Binding-site contacts:
Ligand atom CMB contacts residue ALA70 of chain 1.F at 3.7 Å (hydrophobic).
Ligand atom C3A contacts residue LEU88 of chain 1.F at 3.8 Å (hydrophobic).
Ligand atom NI contacts residue HIS92 of chain 1.F at 2.2 Å.
Ligand atom CHC contacts residue PHE103 of chain 1.F at 3.5 Å (hydrophobic).
Ligand atom NA contacts residue HIS92 of chain 1.F at 3.0 Å (h-bond).
Ligand atom ND contacts residue HIS63 of chain 1.F at 3.2 Å (h-bond).
Ligand atom CBC contacts residue PHE42 of chain 1.F at 3.7 Å (hydrophobic).
Ligand atom C4A contacts residue HIS92 of chain 1.F at 3.6 Å.
Ligand atom C1C contacts residue PHE103 of chain 1.F at 3.7 Å (hydrophobic).
Ligand atom CAC contacts residue PHE41 of chain 1.F at 3.7 Å (hydrophobic).
Ligand atom NB contacts residue VAL67 of chain 1.F at 3.5 Å.
Ligand atom CBC contacts residue PHE41 of chain 1.F at 3.8 Å (hydrophobic).
Ligand atom CMA contacts residue LEU88 of chain 1.F at 3.6 Å (hydrophobic).
Ligand atom CAD contacts residue LEU96 of chain 1.F at 3.7 Å (hydrophobic).
Ligand atom CHA contacts residue HIS63 of chain 1.F at 3.3 Å.
Ligand atom C3D contacts residue HIS63 of chain 1.F at 3.6 Å.
Ligand atom C4D contacts residue HIS63 of chain 1.F at 3.2 Å.
Ligand atom C4D contacts residue LEU96 of chain 1.F at 3.5 Å (hydrophobic).
Ligand atom CBB contacts residue PHE71 of chain 1.F at 3.8 Å (hydrophobic).
Ligand atom C3D contacts residue LEU96 of chain 1.F at 3.5 Å (hydrophobic).
Ligand atom CAB contacts residue LEU141 of chain 1.F at 3.4 Å (hydrophobic).
Ligand atom CMC contacts residue ASN102 of chain 1.F at 3.4 Å.
Ligand atom C3B contacts residue VAL67 of chain 1.F at 3.4 Å (hydrophobic).
Ligand atom CAC contacts residue PHE42 of chain 1.F at 3.8 Å (hydrophobic).
Ligand atom CMB contacts residue VAL67 of chain 1.F at 3.4 Å (hydrophobic).
Ligand atom C1A contacts residue HIS63 of chain 1.F at 3.8 Å.
Ligand atom CAA contacts residue LYS66 of chain 1.F at 3.4 Å.
Ligand atom NB contacts residue HIS92 of chain 1.F at 3.2 Å (h-bond).
Ligand atom CMA contacts residue ALA70 of chain 1.F at 3.8 Å (hydrophobic).
Ligand atom C1D contacts residue HIS63 of chain 1.F at 3.5 Å.
Ligand atom CBA contacts residue LEU91 of chain 1.F at 3.5 Å (hydrophobic).
Ligand atom CHB contacts residue HIS92 of chain 1.F at 3.8 Å.
Ligand atom CBD contacts residue HIS63 of chain 1.F at 3.6 Å.
Ligand atom C2B contacts residue VAL67 of chain 1.F at 3.6 Å (hydrophobic).
Ligand atom C4B contacts residue VAL67 of chain 1.F at 3.5 Å (hydrophobic).
Ligand atom C3B contacts residue LEU141 of chain 1.F at 3.7 Å (hydrophobic).
Ligand atom CBC contacts residue ASN102 of chain 1.F at 3.8 Å.
Ligand atom NC contacts residue HIS92 of chain 1.F at 3.3 Å (h-bond).
Ligand atom C1B contacts residue VAL67 of chain 1.F at 3.8 Å (hydrophobic).
Ligand atom ND contacts residue HIS92 of chain 1.F at 3.1 Å (h-bond).

Sequence of chain 1.F:
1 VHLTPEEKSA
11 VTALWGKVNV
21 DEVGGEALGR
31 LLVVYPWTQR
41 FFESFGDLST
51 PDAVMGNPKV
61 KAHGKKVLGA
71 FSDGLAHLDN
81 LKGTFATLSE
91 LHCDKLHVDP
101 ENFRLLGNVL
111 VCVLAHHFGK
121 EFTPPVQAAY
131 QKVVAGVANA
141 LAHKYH

The protein below binds the small molecule below.
Small molecule (SMILES): C=CC1=C(C)C2=N3->[Ni]45<-N6=C(C=c7c(C)c(C=C)c(n74)=C2)C(C)=C(CCC(=O)O)C6=Cc2c(CCC(=O)O)c(C)c(n25)C=C13